Sequence of chain 1.D:
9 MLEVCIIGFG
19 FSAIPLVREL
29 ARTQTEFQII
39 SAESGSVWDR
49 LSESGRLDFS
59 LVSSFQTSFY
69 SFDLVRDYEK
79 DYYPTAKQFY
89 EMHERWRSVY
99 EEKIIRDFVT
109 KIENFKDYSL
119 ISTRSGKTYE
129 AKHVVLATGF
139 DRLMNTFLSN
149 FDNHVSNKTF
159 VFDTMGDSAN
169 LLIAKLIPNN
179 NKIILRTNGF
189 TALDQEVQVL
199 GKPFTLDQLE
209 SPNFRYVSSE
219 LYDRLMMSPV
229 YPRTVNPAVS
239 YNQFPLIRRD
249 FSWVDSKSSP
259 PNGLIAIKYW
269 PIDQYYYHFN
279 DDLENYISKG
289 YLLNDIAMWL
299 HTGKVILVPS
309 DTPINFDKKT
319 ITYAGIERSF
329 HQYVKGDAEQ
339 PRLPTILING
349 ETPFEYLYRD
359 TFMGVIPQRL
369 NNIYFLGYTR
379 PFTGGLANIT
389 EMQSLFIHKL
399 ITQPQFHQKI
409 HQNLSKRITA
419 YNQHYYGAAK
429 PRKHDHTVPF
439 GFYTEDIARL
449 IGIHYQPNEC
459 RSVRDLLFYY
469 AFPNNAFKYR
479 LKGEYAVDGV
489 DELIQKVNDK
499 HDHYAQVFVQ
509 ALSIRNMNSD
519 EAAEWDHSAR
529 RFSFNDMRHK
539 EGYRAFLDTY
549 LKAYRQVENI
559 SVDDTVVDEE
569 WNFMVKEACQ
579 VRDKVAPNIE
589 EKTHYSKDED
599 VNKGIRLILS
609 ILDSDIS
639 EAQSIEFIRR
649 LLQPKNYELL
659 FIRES

This small molecule binds to this protein.
Small molecule (SMILES): N[C@@H](Cc1c[nH]c2ccccc12)C(=O)O

Binding-site contacts:
Ligand atom CZ3 contacts residue GLU208 of chain 1.D at 3.6 Å.
Ligand atom O contacts residue LYS595 of chain 1.D at 4.1 Å.
Ligand atom CE3 contacts residue GLU208 of chain 1.D at 3.7 Å.
Ligand atom OXT contacts residue LYS595 of chain 1.D at 3.7 Å.
Ligand atom N contacts residue GLN508 of chain 1.D at 2.7 Å (h-bond).
Ligand atom CE3 contacts residue PHE532 of chain 1.D at 3.7 Å (hydrophobic).
Ligand atom C contacts residue LYS595 of chain 1.D at 4.1 Å.
Ligand atom CD2 contacts residue MET224 of chain 1.D at 3.8 Å (hydrophobic).
Ligand atom NE1 contacts residue LEU223 of chain 1.D at 4.1 Å.
Ligand atom CZ3 contacts residue LEU204 of chain 1.D at 3.9 Å (hydrophobic).
Ligand atom OXT contacts residue PHE532 of chain 1.D at 4.1 Å.
Ligand atom CH2 contacts residue PHE380 of chain 1.D at 4.0 Å (hydrophobic).
Ligand atom NE1 contacts residue PHE532 of chain 1.D at 3.9 Å.
Ligand atom CZ3 contacts residue MET224 of chain 1.D at 4.1 Å (hydrophobic).
Ligand atom OXT contacts residue SER531 of chain 1.D at 2.8 Å (h-bond).
Ligand atom CB contacts residue PHE532 of chain 1.D at 4.1 Å (hydrophobic).
Ligand atom NE1 contacts residue MET224 of chain 1.D at 3.1 Å (h-bond).
Ligand atom C contacts residue SER531 of chain 1.D at 4.0 Å.
Ligand atom CG contacts residue PHE532 of chain 1.D at 3.5 Å (hydrophobic).
Ligand atom CD1 contacts residue PHE532 of chain 1.D at 3.7 Å (hydrophobic).
Ligand atom O contacts residue GLN508 of chain 1.D at 3.0 Å (h-bond).
Ligand atom CE2 contacts residue MET224 of chain 1.D at 3.5 Å (hydrophobic).
Ligand atom CE2 contacts residue PHE532 of chain 1.D at 3.9 Å (hydrophobic).
Ligand atom CD2 contacts residue PHE532 of chain 1.D at 3.6 Å (hydrophobic).
Ligand atom CD1 contacts residue LEU223 of chain 1.D at 3.6 Å (hydrophobic).
Ligand atom C contacts residue GLN508 of chain 1.D at 3.6 Å.
Ligand atom N contacts residue LEU207 of chain 1.D at 2.9 Å (h-bond).
Ligand atom CZ3 contacts residue THR381 of chain 1.D at 4.1 Å.
Ligand atom CG contacts residue MET224 of chain 1.D at 4.0 Å (hydrophobic).
Ligand atom CB contacts residue LEU207 of chain 1.D at 3.3 Å (hydrophobic).
Ligand atom CH2 contacts residue MET224 of chain 1.D at 3.7 Å (hydrophobic).
Ligand atom N contacts residue LEU223 of chain 1.D at 3.4 Å (h-bond).
Ligand atom O contacts residue LEU223 of chain 1.D at 3.4 Å (h-bond).
Ligand atom CE3 contacts residue LEU204 of chain 1.D at 3.6 Å (hydrophobic).
Ligand atom CA contacts residue GLN508 of chain 1.D at 3.3 Å.
Ligand atom CG contacts residue LEU207 of chain 1.D at 4.0 Å (hydrophobic).
Ligand atom CH2 contacts residue THR381 of chain 1.D at 4.1 Å.
Ligand atom CA contacts residue LEU207 of chain 1.D at 3.4 Å (hydrophobic).
Ligand atom CD1 contacts residue MET224 of chain 1.D at 3.9 Å (hydrophobic).
Ligand atom CZ2 contacts residue MET224 of chain 1.D at 3.4 Å (hydrophobic).